Sequence of chain 14.A:
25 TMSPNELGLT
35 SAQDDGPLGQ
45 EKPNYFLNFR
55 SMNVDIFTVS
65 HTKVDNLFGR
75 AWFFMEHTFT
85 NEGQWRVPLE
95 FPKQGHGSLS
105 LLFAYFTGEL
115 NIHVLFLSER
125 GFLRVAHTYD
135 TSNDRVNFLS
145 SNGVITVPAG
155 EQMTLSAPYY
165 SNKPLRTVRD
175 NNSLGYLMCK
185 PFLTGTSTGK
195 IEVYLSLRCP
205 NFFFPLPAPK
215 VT

Sequence of chain 12.B:
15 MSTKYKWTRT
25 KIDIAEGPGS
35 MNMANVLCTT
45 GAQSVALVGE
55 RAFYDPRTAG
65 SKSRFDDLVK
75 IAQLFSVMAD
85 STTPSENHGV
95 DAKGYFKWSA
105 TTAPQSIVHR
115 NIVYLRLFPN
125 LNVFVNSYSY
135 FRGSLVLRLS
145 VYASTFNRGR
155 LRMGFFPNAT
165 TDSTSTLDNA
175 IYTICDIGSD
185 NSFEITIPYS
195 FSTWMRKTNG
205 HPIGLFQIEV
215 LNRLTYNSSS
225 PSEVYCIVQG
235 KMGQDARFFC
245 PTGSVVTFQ

Sequence of chain 14.B:
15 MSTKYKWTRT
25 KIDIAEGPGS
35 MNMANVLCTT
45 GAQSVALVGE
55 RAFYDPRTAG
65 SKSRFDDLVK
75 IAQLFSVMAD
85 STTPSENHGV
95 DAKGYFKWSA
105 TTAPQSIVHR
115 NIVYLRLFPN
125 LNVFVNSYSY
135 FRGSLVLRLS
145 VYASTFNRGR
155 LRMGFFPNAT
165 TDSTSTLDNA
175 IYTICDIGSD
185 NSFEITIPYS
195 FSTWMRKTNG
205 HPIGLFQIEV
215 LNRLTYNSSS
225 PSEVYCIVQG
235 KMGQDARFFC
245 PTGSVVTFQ

The protein below binds the small molecule below.
Small molecule (SMILES): Nc1nc(=O)c2ncn([C@@H]3O[C@H](CO)[C@@H](O[P](=O)(O)OC[C@H]4O[C@@H](n5ccc(=O)[nH]c5=O)[C@H](O)[C@@H]4O[P](=O)(O)OC[C@H]4O[C@@H](n5ccc(=O)[nH]c5=O)[C@H](O)[C@@H]4O[P](=O)(O)OC[C@H]4O[C@@H](n5ccc(=O)[nH]c5=O)[C@H](O)[C@@H]4O[P](=O)(O)OC[C@H]4O[C@@H](n5ccc(=O)[nH]c5=O)[C@H](O)[C@@H]4O[P](=O)(O)OC[C@H]4O[C@@H](n5ccc(=O)[nH]c5=O)[C@H](O)[C@@H]4O)[C@H]3O)c2[nH]1

Sequence of chain 11.B:
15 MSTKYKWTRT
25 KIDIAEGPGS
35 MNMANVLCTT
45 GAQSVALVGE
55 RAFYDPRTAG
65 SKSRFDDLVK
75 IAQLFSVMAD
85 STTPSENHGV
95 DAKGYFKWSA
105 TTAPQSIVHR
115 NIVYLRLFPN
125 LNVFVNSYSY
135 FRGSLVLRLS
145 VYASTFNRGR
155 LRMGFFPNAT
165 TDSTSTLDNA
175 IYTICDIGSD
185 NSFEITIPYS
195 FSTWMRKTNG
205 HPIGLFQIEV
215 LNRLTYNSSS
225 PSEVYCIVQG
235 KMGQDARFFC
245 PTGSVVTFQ

Binding-site contacts:
Ligand atom OP2 contacts residue THR17 of chain 12.B at 3.2 Å.
Ligand atom N2 contacts residue ARG55 of chain 14.B at 3.7 Å.
Ligand atom N2 contacts residue ALA56 of chain 14.B at 3.3 Å (h-bond).
Ligand atom C6 contacts residue TYR58 of chain 14.B at 3.5 Å (hydrophobic).
Ligand atom O2' contacts residue TYR19 of chain 11.B at 3.4 Å.
Ligand atom N3 contacts residue ARG55 of chain 14.B at 3.5 Å (salt-bridge).
Ligand atom O4 contacts residue ASN205 of chain 14.A at 3.4 Å (h-bond).
Ligand atom N1 contacts residue TRP21 of chain 12.B at 3.5 Å.
Ligand atom OP2 contacts residue ARG202 of chain 14.A at 2.5 Å (salt-bridge).
Ligand atom C6 contacts residue TRP21 of chain 12.B at 3.3 Å (hydrophobic).
Ligand atom OP1 contacts residue LYS18 of chain 11.B at 3.3 Å (salt-bridge).
Ligand atom N3 contacts residue ASN205 of chain 14.A at 3.7 Å.
Ligand atom N2 contacts residue THR17 of chain 12.B at 3.8 Å.
Ligand atom OP2 contacts residue MET15 of chain 12.B at 3.5 Å.
Ligand atom C1' contacts residue TRP21 of chain 12.B at 3.7 Å (hydrophobic).
Ligand atom C4 contacts residue ARG68 of chain 14.B at 3.7 Å.
Ligand atom O2 contacts residue ARG55 of chain 14.B at 3.2 Å (salt-bridge).
Ligand atom O6 contacts residue TYR58 of chain 14.B at 3.0 Å (h-bond).
Ligand atom O4 contacts residue TRP21 of chain 12.B at 3.6 Å.
Ligand atom O3' contacts residue ARG55 of chain 14.B at 3.6 Å.
Ligand atom P contacts residue ARG202 of chain 14.A at 3.8 Å.
Ligand atom P contacts residue TYR19 of chain 11.B at 3.7 Å.
Ligand atom C5 contacts residue TRP21 of chain 12.B at 3.4 Å (hydrophobic).
Ligand atom O2' contacts residue ARG55 of chain 14.B at 2.7 Å (salt-bridge).
Ligand atom N1 contacts residue TYR58 of chain 14.B at 3.6 Å.
Ligand atom O2' contacts residue THR17 of chain 12.B at 3.3 Å (h-bond).
Ligand atom C2 contacts residue ALA56 of chain 14.B at 3.7 Å (hydrophobic).
Ligand atom C4 contacts residue TRP21 of chain 12.B at 3.7 Å (hydrophobic).
Ligand atom C2' contacts residue ARG55 of chain 14.B at 3.6 Å.
Ligand atom N1 contacts residue ALA56 of chain 14.B at 3.2 Å (h-bond).
Ligand atom O4' contacts residue TRP21 of chain 12.B at 3.6 Å.
Ligand atom C5' contacts residue ARG202 of chain 14.A at 3.0 Å.
Ligand atom OP1 contacts residue TYR19 of chain 11.B at 3.1 Å (h-bond).
Ligand atom O4 contacts residue ARG68 of chain 14.B at 3.7 Å.
Ligand atom C2 contacts residue TRP21 of chain 12.B at 3.8 Å (hydrophobic).
Ligand atom C1' contacts residue ARG55 of chain 14.B at 3.4 Å.
Ligand atom N3 contacts residue TRP21 of chain 12.B at 3.8 Å.
Ligand atom O3' contacts residue TYR19 of chain 11.B at 3.0 Å (h-bond).
Ligand atom O2 contacts residue TYR58 of chain 14.B at 3.8 Å.
Ligand atom O4' contacts residue CYS203 of chain 14.A at 3.5 Å (h-bond).